Binding-site contacts:
Ligand atom OAQ contacts residue CYS76 of chain 3.A at 4.0 Å.
Ligand atom C2 contacts residue CYS76 of chain 3.A at 3.7 Å (hydrophobic).
Ligand atom CAN contacts residue LEU75 of chain 3.A at 3.4 Å (hydrophobic).
Ligand atom N3 contacts residue THR109 of chain 3.A at 3.8 Å.
Ligand atom N2 contacts residue LEU79 of chain 3.A at 3.3 Å.
Ligand atom OAQ contacts residue LEU75 of chain 3.A at 3.0 Å (h-bond).
Ligand atom N1 contacts residue GLY110 of chain 3.A at 3.4 Å (h-bond).
Ligand atom N3 contacts residue CYS76 of chain 3.A at 3.6 Å.
Ligand atom O6 contacts residue GLU114 of chain 3.A at 3.6 Å.
Ligand atom PAU contacts residue HIS77 of chain 3.A at 3.9 Å.
Ligand atom CAM contacts residue CYS76 of chain 3.A at 3.9 Å (hydrophobic).
Ligand atom C4 contacts residue HIS77 of chain 3.A at 4.0 Å.
Ligand atom C6 contacts residue GLY110 of chain 3.A at 3.2 Å.
Ligand atom CAM contacts residue LEU75 of chain 3.A at 3.6 Å (hydrophobic).
Ligand atom C6 contacts residue MET113 of chain 3.A at 3.8 Å (hydrophobic).
Ligand atom O6 contacts residue GLY110 of chain 3.A at 3.3 Å (h-bond).
Ligand atom C2 contacts residue LEU79 of chain 3.A at 3.6 Å (hydrophobic).
Ligand atom C2 contacts residue GLU114 of chain 3.A at 3.4 Å.
Ligand atom OBB contacts residue SER82 of chain 1.A at 3.9 Å.
Ligand atom OAO contacts residue HIS77 of chain 3.A at 2.9 Å (h-bond).
Ligand atom N3 contacts residue HIS77 of chain 3.A at 3.0 Å (h-bond).
Ligand atom N1 contacts residue GLU114 of chain 3.A at 2.7 Å (salt-bridge).
Ligand atom C2 contacts residue HIS77 of chain 3.A at 3.7 Å.
Ligand atom C5 contacts residue GLY110 of chain 3.A at 3.8 Å.
Ligand atom CAN contacts residue HIS77 of chain 3.A at 3.5 Å.
Ligand atom OAX contacts residue HIS77 of chain 3.A at 2.7 Å (h-bond).
Ligand atom N2 contacts residue CYS76 of chain 3.A at 3.6 Å.
Ligand atom N9 contacts residue THR109 of chain 3.A at 3.8 Å.
Ligand atom N2 contacts residue HIS77 of chain 3.A at 2.7 Å (h-bond).
Ligand atom N1 contacts residue LEU79 of chain 3.A at 4.0 Å.
Ligand atom OAO contacts residue LEU75 of chain 3.A at 3.9 Å.
Ligand atom N1 contacts residue MET113 of chain 3.A at 3.9 Å.
Ligand atom O6 contacts residue GLU112 of chain 3.A at 3.4 Å (salt-bridge).
Ligand atom O6 contacts residue VAL111 of chain 3.A at 3.9 Å.
Ligand atom C4 contacts residue THR109 of chain 3.A at 3.6 Å.
Ligand atom N2 contacts residue GLU114 of chain 3.A at 2.6 Å (salt-bridge).
Ligand atom C6 contacts residue GLU114 of chain 3.A at 3.6 Å.
Ligand atom N9 contacts residue HIS77 of chain 3.A at 3.8 Å.
Ligand atom O6 contacts residue MET113 of chain 3.A at 3.0 Å (h-bond).
Ligand atom CAN contacts residue CYS76 of chain 3.A at 3.8 Å (hydrophobic).

The small molecule below binds the protein below.
Small molecule (SMILES): Nc1nc2c(c(=O)[nH]1)NC1N2C2OC(COP(=O)(O)OP(=O)(O)OP(=O)(O)O)C1(O)C2O

Sequence of chain 1.A:
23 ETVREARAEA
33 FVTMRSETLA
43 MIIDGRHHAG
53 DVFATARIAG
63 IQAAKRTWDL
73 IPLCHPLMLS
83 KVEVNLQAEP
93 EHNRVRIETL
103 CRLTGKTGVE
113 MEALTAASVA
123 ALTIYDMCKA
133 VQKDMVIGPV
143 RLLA

Sequence of chain 3.A:
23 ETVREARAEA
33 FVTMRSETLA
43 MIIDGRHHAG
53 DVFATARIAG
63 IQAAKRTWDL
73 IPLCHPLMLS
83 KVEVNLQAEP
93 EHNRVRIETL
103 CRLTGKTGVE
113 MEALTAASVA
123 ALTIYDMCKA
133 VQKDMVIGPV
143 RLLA